Binding-site contacts:
Ligand atom O5 contacts residue ASN89 of chain 1.A at 2.4 Å (h-bond).
Ligand atom C1 contacts residue ASN89 of chain 1.A at 1.4 Å.
Ligand atom C5 contacts residue ASN89 of chain 1.A at 3.6 Å.
Ligand atom C8 contacts residue PHE87 of chain 1.A at 3.7 Å (hydrophobic).
Ligand atom C7 contacts residue PHE87 of chain 1.A at 4.3 Å (hydrophobic).
Ligand atom C8 contacts residue LEU39 of chain 1.A at 3.8 Å (hydrophobic).
Ligand atom C8 contacts residue ASN89 of chain 1.A at 4.3 Å.
Ligand atom N2 contacts residue PHE87 of chain 1.A at 4.3 Å.
Ligand atom C7 contacts residue ASN89 of chain 1.A at 3.1 Å.
Ligand atom C2 contacts residue ASN89 of chain 1.A at 2.5 Å.
Ligand atom N2 contacts residue ASN89 of chain 1.A at 2.9 Å (h-bond).
Ligand atom C3 contacts residue ASN89 of chain 1.A at 3.8 Å.
Ligand atom O7 contacts residue ASN89 of chain 1.A at 3.0 Å (h-bond).
Ligand atom C4 contacts residue ASN89 of chain 1.A at 4.2 Å.

Sequence of chain 1.A:
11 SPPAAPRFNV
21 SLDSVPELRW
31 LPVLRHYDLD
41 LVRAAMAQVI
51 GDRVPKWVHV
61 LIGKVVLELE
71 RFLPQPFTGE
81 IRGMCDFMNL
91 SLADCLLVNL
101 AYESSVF

A small-molecule ligand and the protein it binds are described below.
Small molecule (SMILES): CC(=O)N[C@@H]1[C@@H](O)[C@H](O)[C@@H](CO)O[C@H]1O